Binding-site contacts:
Ligand atom O7 contacts residue ASN173 of chain 1.G at 3.9 Å.
Ligand atom C2 contacts residue ASN173 of chain 1.G at 2.5 Å.
Ligand atom C5 contacts residue ASN173 of chain 1.G at 3.7 Å.
Ligand atom C1 contacts residue GLU153 of chain 1.G at 4.0 Å.
Ligand atom C3 contacts residue ASN173 of chain 1.G at 3.8 Å.
Ligand atom O6 contacts residue ASN173 of chain 1.G at 3.9 Å.
Ligand atom C4 contacts residue ASN173 of chain 1.G at 4.2 Å.
Ligand atom N2 contacts residue ASN173 of chain 1.G at 3.0 Å (h-bond).
Ligand atom O6 contacts residue THR174 of chain 1.G at 4.2 Å.
Ligand atom O5 contacts residue THR174 of chain 1.G at 3.6 Å.
Ligand atom O5 contacts residue ASN173 of chain 1.G at 2.4 Å (h-bond).
Ligand atom C1 contacts residue ASN173 of chain 1.G at 1.4 Å.
Ligand atom C7 contacts residue ASN173 of chain 1.G at 3.7 Å.
Ligand atom C1 contacts residue THR174 of chain 1.G at 4.3 Å.
Ligand atom N2 contacts residue GLU153 of chain 1.G at 4.1 Å.

Sequence of chain 1.G:
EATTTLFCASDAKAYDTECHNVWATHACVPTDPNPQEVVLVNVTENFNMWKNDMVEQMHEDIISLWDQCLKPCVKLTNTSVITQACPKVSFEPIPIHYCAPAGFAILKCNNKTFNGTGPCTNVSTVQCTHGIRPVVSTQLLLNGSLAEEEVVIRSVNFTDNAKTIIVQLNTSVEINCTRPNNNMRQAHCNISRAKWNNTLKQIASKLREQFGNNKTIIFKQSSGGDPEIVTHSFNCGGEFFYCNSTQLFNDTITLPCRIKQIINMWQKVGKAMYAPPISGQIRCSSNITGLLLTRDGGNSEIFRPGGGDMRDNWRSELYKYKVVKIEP

The small molecule below binds the protein below.
Small molecule (SMILES): CC(=O)N[C@@H]1[C@@H](O)[C@H](O)[C@@H](CO)O[C@H]1O